Binding-site contacts:
Ligand atom O1A contacts residue SER286 of chain 4.A at 3.4 Å (h-bond).
Ligand atom C1 contacts residue ASN318 of chain 4.A at 4.1 Å.
Ligand atom O9 contacts residue TRP321 of chain 4.A at 4.1 Å.
Ligand atom O1B contacts residue SER289 of chain 4.A at 3.9 Å.
Ligand atom O1B contacts residue SER286 of chain 4.A at 2.7 Å (h-bond).
Ligand atom C10 contacts residue SER291 of chain 4.A at 4.1 Å.
Ligand atom O8 contacts residue ALA288 of chain 4.A at 4.3 Å.
Ligand atom C11 contacts residue THR319 of chain 4.A at 3.5 Å.
Ligand atom C3 contacts residue ASN318 of chain 4.A at 3.8 Å.
Ligand atom C1 contacts residue SER286 of chain 4.A at 3.4 Å.
Ligand atom C6 contacts residue SER289 of chain 4.A at 3.9 Å.
Ligand atom C11 contacts residue SER291 of chain 4.A at 3.8 Å.
Ligand atom O8 contacts residue SER289 of chain 4.A at 3.0 Å (h-bond).
Ligand atom C9 contacts residue LYS352 of chain 4.A at 3.2 Å.
Ligand atom C11 contacts residue TRP321 of chain 4.A at 3.5 Å (hydrophobic).
Ligand atom C5 contacts residue SER291 of chain 4.A at 3.9 Å.
Ligand atom O1B contacts residue ALA288 of chain 4.A at 4.0 Å.
Ligand atom N5 contacts residue TRP321 of chain 4.A at 4.1 Å.
Ligand atom O10 contacts residue THR319 of chain 4.A at 3.9 Å.
Ligand atom C10 contacts residue TRP321 of chain 4.A at 3.8 Å (hydrophobic).
Ligand atom C11 contacts residue ASN318 of chain 4.A at 3.8 Å.
Ligand atom O10 contacts residue ASN318 of chain 4.A at 4.2 Å.
Ligand atom C7 contacts residue SER291 of chain 4.A at 4.3 Å.
Ligand atom C5 contacts residue ASN318 of chain 4.A at 3.7 Å.
Ligand atom C10 contacts residue THR319 of chain 4.A at 4.0 Å.
Ligand atom C4 contacts residue SER291 of chain 4.A at 4.2 Å.
Ligand atom O9 contacts residue LYS352 of chain 4.A at 3.5 Å (salt-bridge).
Ligand atom O8 contacts residue SER286 of chain 4.A at 4.1 Å.
Ligand atom O1A contacts residue ASN318 of chain 4.A at 3.2 Å (h-bond).
Ligand atom C9 contacts residue SER289 of chain 4.A at 3.6 Å.
Ligand atom O7 contacts residue TRP321 of chain 4.A at 4.2 Å.
Ligand atom C6 contacts residue SER291 of chain 4.A at 3.7 Å.
Ligand atom C7 contacts residue TRP321 of chain 4.A at 4.0 Å (hydrophobic).
Ligand atom C8 contacts residue SER289 of chain 4.A at 3.6 Å.
Ligand atom N5 contacts residue ASN318 of chain 4.A at 3.1 Å (h-bond).
Ligand atom N5 contacts residue SER291 of chain 4.A at 3.2 Å (h-bond).
Ligand atom C10 contacts residue ASN318 of chain 4.A at 3.5 Å.
Ligand atom C7 contacts residue SER289 of chain 4.A at 3.8 Å.
Ligand atom C4 contacts residue ASN318 of chain 4.A at 3.1 Å.
Ligand atom C11 contacts residue ASP320 of chain 4.A at 3.7 Å.

The protein below binds the small molecule below.
Small molecule (SMILES): CC(=O)N[C@@H]1C[C@@H](F)[C@](F)(C(=O)O)O[C@H]1[C@H](O)[C@H](O)CO

Sequence of chain 4.A:
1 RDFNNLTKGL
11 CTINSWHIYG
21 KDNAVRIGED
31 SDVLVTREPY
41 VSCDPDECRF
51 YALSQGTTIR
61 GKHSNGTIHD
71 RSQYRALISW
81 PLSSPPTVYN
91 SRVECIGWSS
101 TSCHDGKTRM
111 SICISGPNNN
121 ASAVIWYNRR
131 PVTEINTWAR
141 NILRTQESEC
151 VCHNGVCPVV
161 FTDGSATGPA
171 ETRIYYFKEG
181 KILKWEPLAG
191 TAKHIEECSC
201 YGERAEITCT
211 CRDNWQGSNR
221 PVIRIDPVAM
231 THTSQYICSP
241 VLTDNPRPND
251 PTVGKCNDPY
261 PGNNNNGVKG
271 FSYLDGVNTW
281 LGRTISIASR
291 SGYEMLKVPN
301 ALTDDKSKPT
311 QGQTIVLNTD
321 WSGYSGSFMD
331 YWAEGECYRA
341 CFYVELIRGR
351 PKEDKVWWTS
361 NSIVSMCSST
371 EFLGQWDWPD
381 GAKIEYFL